Binding-site contacts:
Ligand atom N7 contacts residue ALA702 of chain 1.B at 3.5 Å (h-bond).
Ligand atom O3A contacts residue MG1 of chain 1.M at 3.5 Å.
Ligand atom O2A contacts residue MG1 of chain 1.M at 2.0 Å.
Ligand atom N6 contacts residue ILE673 of chain 1.B at 3.3 Å.
Ligand atom O2B contacts residue MG1 of chain 1.M at 2.1 Å.
Ligand atom O1A contacts residue GLY540 of chain 1.B at 3.1 Å.
Ligand atom PB contacts residue GLY538 of chain 1.B at 3.3 Å.
Ligand atom C8 contacts residue GLY540 of chain 1.B at 3.1 Å.
Ligand atom O3A contacts residue GLY538 of chain 1.B at 3.3 Å.
Ligand atom C8 contacts residue GLY701 of chain 1.B at 3.5 Å.
Ligand atom O2G contacts residue MG1 of chain 1.M at 2.1 Å.
Ligand atom N3 contacts residue MET543 of chain 1.B at 3.4 Å.
Ligand atom O3B contacts residue GLY538 of chain 1.B at 2.7 Å (h-bond).
Ligand atom PA contacts residue THR542 of chain 1.B at 3.3 Å.
Ligand atom N7 contacts residue GLY540 of chain 1.B at 3.1 Å (h-bond).
Ligand atom PG contacts residue MG1 of chain 1.M at 3.4 Å.
Ligand atom O3G contacts residue ASN641 of chain 1.B at 3.6 Å (h-bond).
Ligand atom O1B contacts residue LYS541 of chain 1.B at 2.5 Å (salt-bridge).
Ligand atom O2' contacts residue MET543 of chain 1.B at 3.5 Å (h-bond).
Ligand atom C8 contacts residue ALA702 of chain 1.B at 3.2 Å (hydrophobic).
Ligand atom O4' contacts residue ALA702 of chain 1.B at 3.5 Å.
Ligand atom C2 contacts residue GLN677 of chain 1.B at 3.3 Å.
Ligand atom O1A contacts residue THR542 of chain 1.B at 2.6 Å (h-bond).
Ligand atom O2A contacts residue THR542 of chain 1.B at 2.9 Å (h-bond).
Ligand atom O1A contacts residue MG1 of chain 1.M at 3.1 Å.
Ligand atom O2B contacts residue THR542 of chain 1.B at 3.4 Å (h-bond).
Ligand atom O1B contacts residue GLY540 of chain 1.B at 3.5 Å (h-bond).
Ligand atom PA contacts residue MG1 of chain 1.M at 2.9 Å.
Ligand atom O3A contacts residue GLY540 of chain 1.B at 3.6 Å (h-bond).
Ligand atom PB contacts residue MG1 of chain 1.M at 3.2 Å.
Ligand atom O1A contacts residue LYS541 of chain 1.B at 2.7 Å (salt-bridge).
Ligand atom O1B contacts residue GLY538 of chain 1.B at 2.9 Å (h-bond).
Ligand atom N7 contacts residue GLY701 of chain 1.B at 3.5 Å.
Ligand atom O3A contacts residue THR539 of chain 1.B at 3.6 Å (h-bond).
Ligand atom O1B contacts residue THR539 of chain 1.B at 2.6 Å (h-bond).
Ligand atom C8 contacts residue GLY538 of chain 1.B at 3.1 Å.
Ligand atom N3 contacts residue GLN677 of chain 1.B at 3.3 Å (h-bond).
Ligand atom N7 contacts residue THR539 of chain 1.B at 3.1 Å.
Ligand atom C2 contacts residue MET543 of chain 1.B at 3.5 Å (hydrophobic).
Ligand atom N7 contacts residue GLY538 of chain 1.B at 3.3 Å (h-bond).

Sequence of chain 1.B:
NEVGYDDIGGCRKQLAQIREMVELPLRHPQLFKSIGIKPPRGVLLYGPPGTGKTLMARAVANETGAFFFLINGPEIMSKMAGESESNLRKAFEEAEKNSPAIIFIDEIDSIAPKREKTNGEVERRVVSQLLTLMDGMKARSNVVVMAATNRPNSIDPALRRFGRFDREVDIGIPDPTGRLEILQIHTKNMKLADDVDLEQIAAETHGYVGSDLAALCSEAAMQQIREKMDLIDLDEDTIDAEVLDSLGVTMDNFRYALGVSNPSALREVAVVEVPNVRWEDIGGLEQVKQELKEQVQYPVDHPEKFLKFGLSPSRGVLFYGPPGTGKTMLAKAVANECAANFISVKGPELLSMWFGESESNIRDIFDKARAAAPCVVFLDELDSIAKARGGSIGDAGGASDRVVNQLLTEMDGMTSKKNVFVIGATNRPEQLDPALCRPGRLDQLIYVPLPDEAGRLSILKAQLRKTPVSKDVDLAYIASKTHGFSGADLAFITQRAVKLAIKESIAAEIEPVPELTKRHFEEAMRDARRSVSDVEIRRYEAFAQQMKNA

This protein binds this small molecule.
Small molecule (SMILES): Nc1ncnc2c1ncn2[C@@H]1O[C@H](COP(=O)(O)OP(=O)(O)OP(O)(O)=S)[C@@H](O)[C@H]1O

Sequence of chain 1.G:
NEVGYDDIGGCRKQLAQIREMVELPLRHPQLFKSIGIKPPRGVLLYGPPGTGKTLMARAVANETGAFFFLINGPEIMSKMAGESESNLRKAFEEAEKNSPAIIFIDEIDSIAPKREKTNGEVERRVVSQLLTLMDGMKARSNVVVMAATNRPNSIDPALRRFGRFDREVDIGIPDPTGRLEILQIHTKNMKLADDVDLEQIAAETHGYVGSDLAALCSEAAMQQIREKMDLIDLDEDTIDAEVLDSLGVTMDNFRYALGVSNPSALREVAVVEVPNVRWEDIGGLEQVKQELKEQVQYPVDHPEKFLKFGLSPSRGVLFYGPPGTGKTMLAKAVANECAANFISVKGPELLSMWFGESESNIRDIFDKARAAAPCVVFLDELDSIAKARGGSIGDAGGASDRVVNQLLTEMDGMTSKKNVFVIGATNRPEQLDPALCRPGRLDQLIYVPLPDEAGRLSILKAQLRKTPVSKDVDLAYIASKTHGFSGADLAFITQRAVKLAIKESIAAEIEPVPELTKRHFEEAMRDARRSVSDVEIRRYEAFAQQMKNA